Sequence of chain 2.A:
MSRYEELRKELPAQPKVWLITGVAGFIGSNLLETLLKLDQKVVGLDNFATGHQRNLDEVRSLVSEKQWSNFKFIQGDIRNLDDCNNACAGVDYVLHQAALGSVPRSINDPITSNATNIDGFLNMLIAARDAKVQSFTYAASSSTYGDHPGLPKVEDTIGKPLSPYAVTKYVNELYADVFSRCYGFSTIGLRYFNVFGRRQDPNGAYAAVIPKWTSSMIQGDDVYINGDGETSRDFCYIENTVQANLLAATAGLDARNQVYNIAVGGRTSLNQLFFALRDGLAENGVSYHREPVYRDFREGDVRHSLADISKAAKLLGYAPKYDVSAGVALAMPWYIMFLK

Binding-site contacts:
Ligand atom O4C contacts residue VAL221 of chain 2.A at 3.6 Å.
Ligand atom O2B contacts residue ARG245 of chain 2.A at 3.3 Å (salt-bridge).
Ligand atom C6' contacts residue SER153 of chain 2.A at 3.1 Å.
Ligand atom O6' contacts residue NAD1 of chain 2.B at 3.3 Å.
Ligand atom O3C contacts residue ASP313 of chain 2.A at 2.8 Å (salt-bridge).
Ligand atom O1B contacts residue ASP313 of chain 2.A at 3.6 Å.
Ligand atom O6' contacts residue SER153 of chain 2.A at 2.6 Å (h-bond).
Ligand atom N3 contacts residue TRP225 of chain 2.A at 3.4 Å (h-bond).
Ligand atom N3 contacts residue TYR236 of chain 2.A at 2.6 Å (h-bond).
Ligand atom O2A contacts residue ALA220 of chain 2.A at 3.5 Å.
Ligand atom C2 contacts residue ASN238 of chain 2.A at 3.2 Å.
Ligand atom O4C contacts residue LEU282 of chain 2.A at 3.4 Å.
Ligand atom C2C contacts residue ARG310 of chain 2.A at 3.5 Å.
Ligand atom PA contacts residue ARG310 of chain 2.A at 3.7 Å.
Ligand atom O3A contacts residue ASN206 of chain 2.A at 3.2 Å (h-bond).
Ligand atom O4' contacts residue TYR177 of chain 2.A at 3.0 Å.
Ligand atom O4 contacts residue TYR236 of chain 2.A at 3.6 Å.
Ligand atom O2 contacts residue ILE237 of chain 2.A at 3.4 Å.
Ligand atom O5C contacts residue ARG310 of chain 2.A at 3.5 Å (salt-bridge).
Ligand atom O2A contacts residue VAL221 of chain 2.A at 3.0 Å (h-bond).
Ligand atom O4' contacts residue SER114 of chain 2.A at 3.4 Å (h-bond).
Ligand atom O2 contacts residue ASN238 of chain 2.A at 2.8 Å (h-bond).
Ligand atom N1 contacts residue ASN238 of chain 2.A at 3.3 Å (h-bond).
Ligand atom C4 contacts residue TYR236 of chain 2.A at 3.6 Å (hydrophobic).
Ligand atom O2B contacts residue ASN206 of chain 2.A at 3.2 Å (h-bond).
Ligand atom O3C contacts residue ARG245 of chain 2.A at 3.6 Å (salt-bridge).
Ligand atom C4 contacts residue TRP225 of chain 2.A at 3.5 Å (hydrophobic).
Ligand atom O4 contacts residue TRP225 of chain 2.A at 3.4 Å (h-bond).
Ligand atom O2C contacts residue ASN238 of chain 2.A at 3.1 Å (h-bond).
Ligand atom O3C contacts residue THR243 of chain 2.A at 3.7 Å.
Ligand atom O1A contacts residue ARG310 of chain 2.A at 2.8 Å (salt-bridge).
Ligand atom C6' contacts residue TYR177 of chain 2.A at 3.5 Å (hydrophobic).
Ligand atom C4' contacts residue NAD1 of chain 2.B at 3.7 Å.
Ligand atom O1B contacts residue ARG310 of chain 2.A at 3.3 Å (salt-bridge).
Ligand atom C2 contacts residue TYR236 of chain 2.A at 3.4 Å (hydrophobic).
Ligand atom O2 contacts residue TYR236 of chain 2.A at 3.3 Å (h-bond).
Ligand atom N3 contacts residue ASN238 of chain 2.A at 3.5 Å (h-bond).
Ligand atom C3C contacts residue ASP313 of chain 2.A at 3.3 Å.
Ligand atom O2 contacts residue TRP225 of chain 2.A at 3.7 Å.
Ligand atom C6 contacts residue VAL221 of chain 2.A at 3.7 Å (hydrophobic).

The small molecule below binds the protein below.
Small molecule (SMILES): O=c1ccn([C@@H]2O[C@H](CO[P](=O)(O)O[P](=O)(O)O[C@H]3O[C@H](CO)[C@@H](O)[C@H](O)[C@H]3O)[C@@H](O)[C@H]2O)c(=O)[nH]1